Sequence of chain 1.B:
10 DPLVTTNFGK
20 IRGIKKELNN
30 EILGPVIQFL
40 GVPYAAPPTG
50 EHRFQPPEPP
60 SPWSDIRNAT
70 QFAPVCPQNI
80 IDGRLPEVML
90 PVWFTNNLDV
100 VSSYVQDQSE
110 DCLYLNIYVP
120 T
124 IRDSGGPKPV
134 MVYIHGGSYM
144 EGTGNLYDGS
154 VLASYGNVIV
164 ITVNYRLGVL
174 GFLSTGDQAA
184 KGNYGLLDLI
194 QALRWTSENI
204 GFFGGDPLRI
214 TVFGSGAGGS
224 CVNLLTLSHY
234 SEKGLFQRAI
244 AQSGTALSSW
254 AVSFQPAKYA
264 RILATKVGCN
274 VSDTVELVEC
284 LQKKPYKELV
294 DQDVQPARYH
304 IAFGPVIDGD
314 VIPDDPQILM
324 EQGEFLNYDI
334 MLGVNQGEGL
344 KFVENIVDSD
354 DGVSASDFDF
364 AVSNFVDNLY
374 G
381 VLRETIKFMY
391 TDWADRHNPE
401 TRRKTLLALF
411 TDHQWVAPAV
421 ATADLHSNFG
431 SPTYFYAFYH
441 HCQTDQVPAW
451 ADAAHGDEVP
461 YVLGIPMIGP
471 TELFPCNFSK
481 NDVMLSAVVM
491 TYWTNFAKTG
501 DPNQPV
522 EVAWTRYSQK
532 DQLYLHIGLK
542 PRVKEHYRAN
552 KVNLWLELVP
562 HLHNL

This protein binds this small molecule.
Small molecule (SMILES): CC(=O)N[C@@H]1[C@@H](O)[C@H](O)[C@@H](CO)O[C@H]1O

Binding-site contacts:
Ligand atom N2 contacts residue ASN273 of chain 1.B at 2.9 Å (h-bond).
Ligand atom O5 contacts residue ARG264 of chain 1.B at 4.3 Å.
Ligand atom O7 contacts residue ASN273 of chain 1.B at 4.0 Å.
Ligand atom C3 contacts residue ASN273 of chain 1.B at 3.8 Å.
Ligand atom O7 contacts residue THR268 of chain 1.B at 4.0 Å.
Ligand atom C5 contacts residue ASN273 of chain 1.B at 3.7 Å.
Ligand atom O5 contacts residue ASN273 of chain 1.B at 2.4 Å (h-bond).
Ligand atom C1 contacts residue ASN273 of chain 1.B at 1.5 Å.
Ligand atom C4 contacts residue ASN273 of chain 1.B at 4.3 Å.
Ligand atom C6 contacts residue SER275 of chain 1.B at 3.5 Å.
Ligand atom C7 contacts residue ASN273 of chain 1.B at 3.9 Å.
Ligand atom C5 contacts residue ARG264 of chain 1.B at 4.4 Å.
Ligand atom O6 contacts residue SER275 of chain 1.B at 2.9 Å (h-bond).
Ligand atom C2 contacts residue ASN273 of chain 1.B at 2.5 Å.
Ligand atom C1 contacts residue ARG264 of chain 1.B at 4.1 Å.